Binding-site contacts:
Ligand atom C5 contacts residue HIS122 of chain 1.D at 3.7 Å.
Ligand atom C6 contacts residue GLY157 of chain 1.D at 3.2 Å.
Ligand atom O6 contacts residue ALA155 of chain 1.D at 3.3 Å.
Ligand atom O3 contacts residue HIS122 of chain 1.D at 3.9 Å.
Ligand atom O6 contacts residue HIS122 of chain 1.D at 4.2 Å.
Ligand atom C4 contacts residue GLN192 of chain 1.D at 3.6 Å.
Ligand atom O4 contacts residue GLN192 of chain 1.D at 3.7 Å.
Ligand atom C6 contacts residue GLY156 of chain 1.D at 3.5 Å.
Ligand atom C6 contacts residue HIS122 of chain 1.D at 4.3 Å.
Ligand atom C3 contacts residue HIS122 of chain 1.D at 3.3 Å.
Ligand atom C6 contacts residue ALA155 of chain 1.D at 3.6 Å (hydrophobic).
Ligand atom O3 contacts residue GLN192 of chain 1.D at 3.3 Å (h-bond).
Ligand atom O6 contacts residue GLN192 of chain 1.D at 4.3 Å.
Ligand atom O1 contacts residue HIS122 of chain 1.D at 3.8 Å.
Ligand atom C5 contacts residue ALA155 of chain 1.D at 4.5 Å (hydrophobic).
Ligand atom O6 contacts residue GLY157 of chain 1.D at 3.3 Å (h-bond).
Ligand atom O6 contacts residue GLY156 of chain 1.D at 2.4 Å (h-bond).
Ligand atom C3 contacts residue GLN192 of chain 1.D at 4.0 Å.
Ligand atom C4 contacts residue HIS122 of chain 1.D at 3.5 Å.
Ligand atom C2 contacts residue HIS122 of chain 1.D at 4.5 Å.

Sequence of chain 1.D:
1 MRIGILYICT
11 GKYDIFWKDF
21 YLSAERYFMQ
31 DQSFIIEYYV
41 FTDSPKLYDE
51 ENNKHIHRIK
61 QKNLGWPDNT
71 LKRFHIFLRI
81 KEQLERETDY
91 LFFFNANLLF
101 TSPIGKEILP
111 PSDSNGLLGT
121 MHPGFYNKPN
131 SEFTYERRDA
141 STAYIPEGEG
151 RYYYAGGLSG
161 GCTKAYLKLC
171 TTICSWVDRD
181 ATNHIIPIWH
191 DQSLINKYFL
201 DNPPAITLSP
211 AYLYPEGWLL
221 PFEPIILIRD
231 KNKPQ

This protein binds this small molecule.
Small molecule (SMILES): CC(=O)N[C@@H]1[C@@H](O)[C@@H](O)[C@@H](CO)O[C@@H]1O